Sequence of chain 1.A:
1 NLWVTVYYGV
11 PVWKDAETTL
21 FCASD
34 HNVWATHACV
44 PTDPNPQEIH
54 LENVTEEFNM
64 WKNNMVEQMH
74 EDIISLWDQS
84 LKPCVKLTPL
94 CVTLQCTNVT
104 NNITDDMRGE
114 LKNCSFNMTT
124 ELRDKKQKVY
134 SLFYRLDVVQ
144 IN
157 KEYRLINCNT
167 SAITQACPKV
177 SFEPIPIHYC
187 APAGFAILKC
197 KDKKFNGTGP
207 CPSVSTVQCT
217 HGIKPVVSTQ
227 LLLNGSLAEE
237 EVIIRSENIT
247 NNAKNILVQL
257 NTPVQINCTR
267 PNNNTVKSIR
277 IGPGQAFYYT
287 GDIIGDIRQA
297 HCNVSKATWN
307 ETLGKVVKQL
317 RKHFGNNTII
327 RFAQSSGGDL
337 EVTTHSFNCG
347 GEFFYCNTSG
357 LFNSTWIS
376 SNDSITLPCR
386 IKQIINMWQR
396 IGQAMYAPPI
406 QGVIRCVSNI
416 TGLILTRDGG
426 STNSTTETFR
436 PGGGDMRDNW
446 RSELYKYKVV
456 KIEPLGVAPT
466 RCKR

Binding-site contacts:
Ligand atom C3 contacts residue ASN165 of chain 1.A at 3.9 Å.
Ligand atom C7 contacts residue ASN165 of chain 1.A at 3.5 Å.
Ligand atom C8 contacts residue THR166 of chain 1.A at 4.1 Å.
Ligand atom O7 contacts residue ARG276 of chain 1.E at 4.0 Å.
Ligand atom C8 contacts residue ASN165 of chain 1.A at 4.4 Å.
Ligand atom C5 contacts residue ASN165 of chain 1.A at 3.8 Å.
Ligand atom C2 contacts residue ASN165 of chain 1.A at 2.5 Å.
Ligand atom O5 contacts residue ASN165 of chain 1.A at 2.4 Å (h-bond).
Ligand atom O5 contacts residue ARG160 of chain 1.A at 3.2 Å (salt-bridge).
Ligand atom C1 contacts residue ASN165 of chain 1.A at 1.5 Å.
Ligand atom C1 contacts residue THR166 of chain 1.A at 4.3 Å.
Ligand atom C8 contacts residue VAL142 of chain 1.A at 4.3 Å (hydrophobic).
Ligand atom C1 contacts residue ARG160 of chain 1.A at 4.2 Å.
Ligand atom C6 contacts residue ARG160 of chain 1.A at 3.8 Å.
Ligand atom C6 contacts residue VAL142 of chain 1.A at 4.0 Å (hydrophobic).
Ligand atom C8 contacts residue ARG276 of chain 1.E at 3.8 Å.
Ligand atom C4 contacts residue ASN165 of chain 1.A at 4.4 Å.
Ligand atom O7 contacts residue ASN165 of chain 1.A at 3.7 Å.
Ligand atom C6 contacts residue ILE162 of chain 1.A at 4.4 Å (hydrophobic).
Ligand atom C5 contacts residue ARG160 of chain 1.A at 4.1 Å.
Ligand atom C7 contacts residue THR166 of chain 1.A at 4.4 Å.
Ligand atom N2 contacts residue ASN165 of chain 1.A at 2.9 Å (h-bond).
Ligand atom N2 contacts residue THR166 of chain 1.A at 3.9 Å.
Ligand atom C8 contacts residue ILE162 of chain 1.A at 4.4 Å (hydrophobic).
Ligand atom O6 contacts residue ARG160 of chain 1.A at 3.9 Å.
Ligand atom O6 contacts residue VAL142 of chain 1.A at 4.3 Å.
Ligand atom C7 contacts residue ARG276 of chain 1.E at 4.3 Å.

Sequence of chain 1.E:
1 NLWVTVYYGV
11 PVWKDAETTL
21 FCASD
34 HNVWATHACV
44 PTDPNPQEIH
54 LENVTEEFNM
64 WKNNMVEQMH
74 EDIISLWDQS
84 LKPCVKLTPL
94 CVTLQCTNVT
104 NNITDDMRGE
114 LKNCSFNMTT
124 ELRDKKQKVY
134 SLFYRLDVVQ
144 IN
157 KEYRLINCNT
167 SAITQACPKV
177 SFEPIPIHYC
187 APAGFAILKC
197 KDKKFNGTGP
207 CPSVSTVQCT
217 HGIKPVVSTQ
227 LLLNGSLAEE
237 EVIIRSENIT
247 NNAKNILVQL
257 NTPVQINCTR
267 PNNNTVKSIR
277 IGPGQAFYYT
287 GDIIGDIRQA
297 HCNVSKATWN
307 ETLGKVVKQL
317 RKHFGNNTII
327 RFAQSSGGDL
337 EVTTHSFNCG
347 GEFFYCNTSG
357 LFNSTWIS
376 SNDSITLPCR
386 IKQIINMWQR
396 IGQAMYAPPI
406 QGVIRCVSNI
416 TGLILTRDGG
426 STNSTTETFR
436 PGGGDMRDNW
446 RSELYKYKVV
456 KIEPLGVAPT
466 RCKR

The protein below binds the small molecule below.
Small molecule (SMILES): CC(=O)N[C@H]1[C@H](O[C@H]2[C@H](O)[C@@H](NC(C)=O)CO[C@@H]2CO)O[C@H](CO)[C@@H](O)[C@@H]1O